Sequence of chain 1.A:
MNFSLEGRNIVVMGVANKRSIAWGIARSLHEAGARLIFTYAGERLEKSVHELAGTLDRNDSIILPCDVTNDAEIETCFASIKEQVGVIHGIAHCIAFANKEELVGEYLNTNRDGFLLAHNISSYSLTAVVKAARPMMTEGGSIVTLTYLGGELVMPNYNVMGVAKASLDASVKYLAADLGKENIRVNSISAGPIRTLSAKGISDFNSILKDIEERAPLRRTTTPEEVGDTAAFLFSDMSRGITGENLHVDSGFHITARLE

A small-molecule ligand and the protein it binds are described below.
Small molecule (SMILES): Cc1c(CN(C)C(=O)/C=C/c2cnc3c(c2)CCC(=O)N3)c2ccccc2n1C

Binding-site contacts:
Ligand atom N32 contacts residue NAD1 of chain 1.B at 3.9 Å.
Ligand atom C23 contacts residue ILE202 of chain 1.A at 3.9 Å (hydrophobic).
Ligand atom C33 contacts residue NAD1 of chain 1.B at 3.4 Å.
Ligand atom O48 contacts residue PHE97 of chain 1.A at 3.4 Å.
Ligand atom C47 contacts residue PHE97 of chain 1.A at 3.8 Å (hydrophobic).
Ligand atom C24 contacts residue ILE202 of chain 1.A at 3.5 Å (hydrophobic).
Ligand atom N46 contacts residue ALA98 of chain 1.A at 2.9 Å (h-bond).
Ligand atom C30 contacts residue NAD1 of chain 1.B at 3.4 Å.
Ligand atom C22 contacts residue ASN157 of chain 1.A at 3.6 Å.
Ligand atom N46 contacts residue PHE97 of chain 1.A at 3.5 Å.
Ligand atom O35 contacts residue TYR158 of chain 1.A at 2.7 Å (h-bond).
Ligand atom C20 contacts residue TYR158 of chain 1.A at 3.6 Å (hydrophobic).
Ligand atom C25 contacts residue ILE202 of chain 1.A at 3.5 Å (hydrophobic).
Ligand atom C33 contacts residue TYR148 of chain 1.A at 3.6 Å (hydrophobic).
Ligand atom C30 contacts residue PRO193 of chain 1.A at 3.8 Å (hydrophobic).
Ligand atom C24 contacts residue TYR158 of chain 1.A at 3.6 Å (hydrophobic).
Ligand atom C34 contacts residue NAD1 of chain 1.B at 3.6 Å.
Ligand atom N32 contacts residue TYR158 of chain 1.A at 3.5 Å.
Ligand atom C33 contacts residue TYR158 of chain 1.A at 3.5 Å (hydrophobic).
Ligand atom C29 contacts residue TYR148 of chain 1.A at 3.6 Å (hydrophobic).
Ligand atom O35 contacts residue NAD1 of chain 1.B at 2.7 Å (h-bond).
Ligand atom C22 contacts residue TYR158 of chain 1.A at 3.8 Å (hydrophobic).
Ligand atom N44 contacts residue ALA98 of chain 1.A at 2.8 Å (h-bond).
Ligand atom C23 contacts residue TYR158 of chain 1.A at 3.8 Å (hydrophobic).
Ligand atom N44 contacts residue PHE97 of chain 1.A at 3.6 Å.
Ligand atom C31 contacts residue NAD1 of chain 1.B at 3.8 Å.
Ligand atom C31 contacts residue SER198 of chain 1.A at 3.7 Å.
Ligand atom C30 contacts residue TYR148 of chain 1.A at 3.8 Å (hydrophobic).
Ligand atom C21 contacts residue TYR158 of chain 1.A at 3.8 Å (hydrophobic).
Ligand atom C47 contacts residue ALA98 of chain 1.A at 3.6 Å (hydrophobic).
Ligand atom C25 contacts residue TYR158 of chain 1.A at 3.5 Å (hydrophobic).
Ligand atom N26 contacts residue ILE202 of chain 1.A at 3.4 Å.
Ligand atom C45 contacts residue ALA98 of chain 1.A at 3.5 Å (hydrophobic).
Ligand atom C28 contacts residue ILE202 of chain 1.A at 3.4 Å (hydrophobic).
Ligand atom C27 contacts residue ILE202 of chain 1.A at 3.4 Å (hydrophobic).
Ligand atom C34 contacts residue TYR158 of chain 1.A at 3.5 Å (hydrophobic).
Ligand atom C43 contacts residue PHE97 of chain 1.A at 3.8 Å (hydrophobic).
Ligand atom C41 contacts residue LYS200 of chain 1.A at 3.7 Å.
Ligand atom C36 contacts residue SER198 of chain 1.A at 3.4 Å.
Ligand atom C39 contacts residue SER198 of chain 1.A at 3.1 Å.